The protein below binds the small molecule below.
Small molecule (SMILES): CC(=O)N[C@H]1[C@H]([C@H](O)[C@H](O)CO)O[C@@](O)(C(=O)O)C[C@@H]1O

Binding-site contacts:
Ligand atom C8 contacts residue ASN59 of chain 1.D at 4.0 Å.
Ligand atom O7 contacts residue SER62 of chain 1.D at 3.0 Å (h-bond).
Ligand atom O4 contacts residue LYS242 of chain 1.E at 3.9 Å.
Ligand atom C11 contacts residue LYS242 of chain 1.E at 3.9 Å.
Ligand atom O6 contacts residue ASN59 of chain 1.D at 3.1 Å (h-bond).
Ligand atom C4 contacts residue LYS242 of chain 1.E at 3.5 Å.
Ligand atom C7 contacts residue ASN59 of chain 1.D at 4.0 Å.
Ligand atom C1 contacts residue ASN59 of chain 1.D at 3.4 Å.
Ligand atom O1B contacts residue ASN59 of chain 1.D at 3.1 Å (h-bond).
Ligand atom O1A contacts residue ASN59 of chain 1.D at 3.4 Å.
Ligand atom O8 contacts residue TYR98 of chain 1.D at 4.4 Å.
Ligand atom C7 contacts residue SER62 of chain 1.D at 4.3 Å.
Ligand atom C9 contacts residue GLY32 of chain 1.D at 2.8 Å.
Ligand atom C9 contacts residue TYR98 of chain 1.D at 3.9 Å (hydrophobic).
Ligand atom O1B contacts residue LYS58 of chain 1.D at 3.3 Å.
Ligand atom O1A contacts residue LYS58 of chain 1.D at 4.5 Å.
Ligand atom C9 contacts residue LEU31 of chain 1.D at 4.3 Å (hydrophobic).
Ligand atom O8 contacts residue GLY32 of chain 1.D at 4.2 Å.
Ligand atom O9 contacts residue PRO64 of chain 1.D at 4.3 Å.
Ligand atom O2 contacts residue ASN59 of chain 1.D at 3.1 Å.
Ligand atom O9 contacts residue TYR98 of chain 1.D at 3.8 Å.
Ligand atom C3 contacts residue LYS242 of chain 1.E at 4.0 Å.
Ligand atom C11 contacts residue THR257 of chain 1.E at 4.0 Å.
Ligand atom O9 contacts residue GLY32 of chain 1.D at 4.0 Å.
Ligand atom O1A contacts residue VAL57 of chain 1.D at 4.5 Å.
Ligand atom C1 contacts residue LYS58 of chain 1.D at 4.4 Å.
Ligand atom C6 contacts residue ASN59 of chain 1.D at 4.1 Å.
Ligand atom O8 contacts residue LYS58 of chain 1.D at 4.3 Å.
Ligand atom O7 contacts residue ASN59 of chain 1.D at 3.4 Å (h-bond).
Ligand atom O10 contacts residue SER62 of chain 1.D at 4.0 Å.
Ligand atom C2 contacts residue ASN59 of chain 1.D at 3.8 Å.
Ligand atom C8 contacts residue GLY32 of chain 1.D at 3.7 Å.

Sequence of chain 1.D:
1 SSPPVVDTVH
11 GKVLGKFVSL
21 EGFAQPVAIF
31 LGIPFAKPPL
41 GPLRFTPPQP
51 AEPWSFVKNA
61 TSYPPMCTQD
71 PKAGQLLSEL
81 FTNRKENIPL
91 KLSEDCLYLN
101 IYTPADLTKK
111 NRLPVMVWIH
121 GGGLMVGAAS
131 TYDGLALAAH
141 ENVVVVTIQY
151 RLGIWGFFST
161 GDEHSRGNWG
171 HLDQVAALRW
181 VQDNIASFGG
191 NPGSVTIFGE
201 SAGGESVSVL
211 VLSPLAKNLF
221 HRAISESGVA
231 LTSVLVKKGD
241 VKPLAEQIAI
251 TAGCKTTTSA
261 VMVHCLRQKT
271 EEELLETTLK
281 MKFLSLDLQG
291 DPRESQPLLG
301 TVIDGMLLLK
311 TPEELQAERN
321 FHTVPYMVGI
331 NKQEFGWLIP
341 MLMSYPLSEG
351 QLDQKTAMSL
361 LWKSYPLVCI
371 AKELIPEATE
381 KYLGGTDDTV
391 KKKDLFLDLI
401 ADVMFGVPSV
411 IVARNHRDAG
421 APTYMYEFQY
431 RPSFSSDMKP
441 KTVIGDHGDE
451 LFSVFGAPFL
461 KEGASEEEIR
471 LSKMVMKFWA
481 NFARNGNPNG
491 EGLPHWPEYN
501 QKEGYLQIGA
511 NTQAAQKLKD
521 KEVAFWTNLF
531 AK

Sequence of chain 1.E:
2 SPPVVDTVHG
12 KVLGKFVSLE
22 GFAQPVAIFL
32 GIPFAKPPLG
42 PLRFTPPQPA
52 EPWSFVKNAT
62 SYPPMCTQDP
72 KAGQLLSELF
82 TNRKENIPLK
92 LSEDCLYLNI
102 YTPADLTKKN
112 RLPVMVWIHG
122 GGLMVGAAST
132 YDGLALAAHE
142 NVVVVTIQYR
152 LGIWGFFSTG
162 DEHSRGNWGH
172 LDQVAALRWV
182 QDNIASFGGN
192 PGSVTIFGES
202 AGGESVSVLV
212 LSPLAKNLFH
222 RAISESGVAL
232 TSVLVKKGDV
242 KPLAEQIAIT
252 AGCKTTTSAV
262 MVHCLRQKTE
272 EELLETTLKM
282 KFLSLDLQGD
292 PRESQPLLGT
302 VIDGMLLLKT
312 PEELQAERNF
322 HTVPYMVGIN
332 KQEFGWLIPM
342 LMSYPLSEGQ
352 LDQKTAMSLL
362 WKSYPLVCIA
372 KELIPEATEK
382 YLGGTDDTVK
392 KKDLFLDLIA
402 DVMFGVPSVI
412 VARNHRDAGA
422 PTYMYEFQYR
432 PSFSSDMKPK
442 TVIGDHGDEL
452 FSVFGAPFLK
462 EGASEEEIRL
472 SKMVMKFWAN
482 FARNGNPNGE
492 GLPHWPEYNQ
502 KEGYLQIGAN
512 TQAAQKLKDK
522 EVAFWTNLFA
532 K